Binding-site contacts:
Ligand atom O3 contacts residue VAL396 of chain 2.A at 3.8 Å.
Ligand atom O3 contacts residue GLN401 of chain 2.A at 4.2 Å.
Ligand atom C3 contacts residue LEU393 of chain 2.A at 3.8 Å (hydrophobic).
Ligand atom C3 contacts residue PRO394 of chain 2.A at 4.4 Å (hydrophobic).
Ligand atom C1 contacts residue TRP167 of chain 2.A at 3.6 Å (hydrophobic).
Ligand atom OH contacts residue THR341 of chain 2.A at 4.3 Å.
Ligand atom C2 contacts residue TRP167 of chain 2.A at 3.6 Å (hydrophobic).
Ligand atom C4 contacts residue THR341 of chain 2.A at 4.4 Å.
Ligand atom C4 contacts residue MET471 of chain 2.A at 3.4 Å (hydrophobic).
Ligand atom OH contacts residue NPO1 of chain 2.J at 2.7 Å (h-bond).
Ligand atom C2 contacts residue VAL396 of chain 2.A at 4.2 Å (hydrophobic).
Ligand atom OH contacts residue MET471 of chain 2.A at 3.2 Å.
Ligand atom C6 contacts residue PRO394 of chain 2.A at 3.7 Å (hydrophobic).
Ligand atom C3 contacts residue MET471 of chain 2.A at 3.6 Å (hydrophobic).
Ligand atom N1 contacts residue TRP167 of chain 2.A at 3.3 Å.
Ligand atom O3 contacts residue PRO394 of chain 2.A at 4.4 Å.
Ligand atom C5 contacts residue THR341 of chain 2.A at 3.7 Å.
Ligand atom O2 contacts residue TRP167 of chain 2.A at 3.4 Å.
Ligand atom C2 contacts residue PRO394 of chain 2.A at 4.1 Å (hydrophobic).
Ligand atom O3 contacts residue TRP167 of chain 2.A at 3.2 Å.
Ligand atom C5 contacts residue NPO1 of chain 2.J at 3.4 Å.
Ligand atom O2 contacts residue PRO403 of chain 2.A at 3.1 Å.
Ligand atom C4 contacts residue PRO394 of chain 2.A at 4.1 Å (hydrophobic).
Ligand atom C6 contacts residue TRP167 of chain 2.A at 3.9 Å (hydrophobic).
Ligand atom C6 contacts residue TRP338 of chain 2.A at 4.0 Å (hydrophobic).
Ligand atom C2 contacts residue ILE450 of chain 2.A at 3.7 Å (hydrophobic).
Ligand atom C5 contacts residue TRP338 of chain 2.A at 3.8 Å (hydrophobic).
Ligand atom N1 contacts residue PRO403 of chain 2.A at 3.4 Å.
Ligand atom C6 contacts residue THR341 of chain 2.A at 3.7 Å.
Ligand atom C1 contacts residue PRO394 of chain 2.A at 3.6 Å (hydrophobic).
Ligand atom N1 contacts residue PRO394 of chain 2.A at 3.8 Å.
Ligand atom C4 contacts residue LEU393 of chain 2.A at 3.4 Å (hydrophobic).
Ligand atom C5 contacts residue PRO394 of chain 2.A at 3.8 Å (hydrophobic).
Ligand atom OH contacts residue LEU393 of chain 2.A at 2.7 Å.
Ligand atom O3 contacts residue PRO403 of chain 2.A at 3.1 Å.
Ligand atom O2 contacts residue PRO394 of chain 2.A at 4.1 Å.
Ligand atom C5 contacts residue MET471 of chain 2.A at 4.1 Å (hydrophobic).
Ligand atom C4 contacts residue NPO1 of chain 2.J at 3.5 Å.
Ligand atom C3 contacts residue ILE450 of chain 2.A at 3.7 Å (hydrophobic).
Ligand atom C3 contacts residue TRP167 of chain 2.A at 4.2 Å (hydrophobic).

Sequence of chain 2.A:
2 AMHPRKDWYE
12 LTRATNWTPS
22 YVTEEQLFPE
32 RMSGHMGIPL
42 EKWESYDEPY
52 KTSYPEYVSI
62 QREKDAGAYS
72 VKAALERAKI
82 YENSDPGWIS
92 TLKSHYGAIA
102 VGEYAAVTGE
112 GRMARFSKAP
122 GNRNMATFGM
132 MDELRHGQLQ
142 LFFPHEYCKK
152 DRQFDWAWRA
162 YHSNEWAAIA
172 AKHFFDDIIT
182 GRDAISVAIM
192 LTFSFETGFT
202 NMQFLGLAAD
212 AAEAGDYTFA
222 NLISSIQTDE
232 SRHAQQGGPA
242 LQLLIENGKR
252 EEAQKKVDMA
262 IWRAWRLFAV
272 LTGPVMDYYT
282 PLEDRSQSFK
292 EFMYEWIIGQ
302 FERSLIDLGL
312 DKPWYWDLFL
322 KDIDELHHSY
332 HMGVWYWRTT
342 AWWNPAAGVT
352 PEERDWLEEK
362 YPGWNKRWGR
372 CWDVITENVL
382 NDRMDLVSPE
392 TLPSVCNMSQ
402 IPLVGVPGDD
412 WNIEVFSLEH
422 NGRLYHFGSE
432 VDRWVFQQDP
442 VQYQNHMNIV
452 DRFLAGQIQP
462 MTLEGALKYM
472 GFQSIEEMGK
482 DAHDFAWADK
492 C

A protein and the small-molecule ligand that binds it are described below.
Small molecule (SMILES): O=[N+]([O-])c1ccc(O)cc1